Sequence of chain 3.A:
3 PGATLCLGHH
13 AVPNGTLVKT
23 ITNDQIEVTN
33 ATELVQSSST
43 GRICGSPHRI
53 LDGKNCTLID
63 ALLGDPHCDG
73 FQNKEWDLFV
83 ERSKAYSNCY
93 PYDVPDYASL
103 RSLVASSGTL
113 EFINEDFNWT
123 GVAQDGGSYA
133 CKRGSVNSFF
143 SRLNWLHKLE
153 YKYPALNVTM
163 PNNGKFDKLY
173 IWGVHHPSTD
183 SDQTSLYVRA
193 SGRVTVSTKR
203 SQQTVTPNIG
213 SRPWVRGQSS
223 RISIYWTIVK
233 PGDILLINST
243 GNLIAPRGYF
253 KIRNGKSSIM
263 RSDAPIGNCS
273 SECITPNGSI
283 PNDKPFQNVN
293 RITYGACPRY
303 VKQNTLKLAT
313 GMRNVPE

The small molecule below binds the protein below.
Small molecule (SMILES): CC(=O)N[C@@H]1[C@@H](O)[C@H](O)[C@@H](CO)O[C@H]1O

Binding-site contacts:
Ligand atom C1 contacts residue ASN57 of chain 3.A at 1.4 Å.
Ligand atom C2 contacts residue ASN57 of chain 3.A at 2.4 Å.
Ligand atom C5 contacts residue ASN57 of chain 3.A at 3.6 Å.
Ligand atom O6 contacts residue TYR88 of chain 3.A at 4.3 Å.
Ligand atom C8 contacts residue LYS56 of chain 3.A at 3.6 Å.
Ligand atom C3 contacts residue ASN57 of chain 3.A at 3.8 Å.
Ligand atom N2 contacts residue ASN57 of chain 3.A at 2.8 Å (h-bond).
Ligand atom C4 contacts residue ASN57 of chain 3.A at 4.2 Å.
Ligand atom O7 contacts residue ASN57 of chain 3.A at 4.2 Å.
Ligand atom C7 contacts residue ASN57 of chain 3.A at 3.7 Å.
Ligand atom O5 contacts residue TYR88 of chain 3.A at 3.8 Å.
Ligand atom C1 contacts residue TYR88 of chain 3.A at 4.3 Å (hydrophobic).
Ligand atom O5 contacts residue ASN57 of chain 3.A at 2.3 Å (h-bond).